Sequence of chain 1.A:
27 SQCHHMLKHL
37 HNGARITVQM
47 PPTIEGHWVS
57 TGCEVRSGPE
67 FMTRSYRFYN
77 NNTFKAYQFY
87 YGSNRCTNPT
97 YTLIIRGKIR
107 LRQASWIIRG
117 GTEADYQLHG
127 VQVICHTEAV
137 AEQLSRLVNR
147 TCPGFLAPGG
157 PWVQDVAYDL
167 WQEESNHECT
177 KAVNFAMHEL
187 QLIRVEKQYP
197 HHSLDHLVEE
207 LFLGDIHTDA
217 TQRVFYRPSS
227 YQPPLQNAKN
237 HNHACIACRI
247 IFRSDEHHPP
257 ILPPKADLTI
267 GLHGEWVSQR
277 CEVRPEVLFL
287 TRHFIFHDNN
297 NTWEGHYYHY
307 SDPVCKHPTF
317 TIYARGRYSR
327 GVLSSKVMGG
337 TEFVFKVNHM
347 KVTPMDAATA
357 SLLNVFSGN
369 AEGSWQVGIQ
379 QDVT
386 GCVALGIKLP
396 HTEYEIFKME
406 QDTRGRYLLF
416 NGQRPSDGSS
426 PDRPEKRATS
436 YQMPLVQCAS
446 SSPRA

Binding-site contacts:
Ligand atom C2 contacts residue ASN77 of chain 1.A at 2.4 Å.
Ligand atom C8 contacts residue THR79 of chain 1.A at 4.2 Å.
Ligand atom O5 contacts residue TYR75 of chain 1.A at 3.9 Å.
Ligand atom C1 contacts residue TYR75 of chain 1.A at 4.2 Å (hydrophobic).
Ligand atom N2 contacts residue ASN77 of chain 1.A at 2.9 Å (h-bond).
Ligand atom C6 contacts residue TYR75 of chain 1.A at 4.2 Å (hydrophobic).
Ligand atom N2 contacts residue THR79 of chain 1.A at 4.2 Å.
Ligand atom C4 contacts residue ASN77 of chain 1.A at 4.2 Å.
Ligand atom O6 contacts residue TYR75 of chain 1.A at 3.1 Å.
Ligand atom C1 contacts residue ASN77 of chain 1.A at 1.4 Å.
Ligand atom C5 contacts residue TYR75 of chain 1.A at 4.1 Å (hydrophobic).
Ligand atom O7 contacts residue ASN77 of chain 1.A at 3.8 Å.
Ligand atom C3 contacts residue ASN77 of chain 1.A at 3.8 Å.
Ligand atom O5 contacts residue ASN77 of chain 1.A at 2.3 Å (h-bond).
Ligand atom C5 contacts residue ASN77 of chain 1.A at 3.7 Å.
Ligand atom C1 contacts residue THR79 of chain 1.A at 3.9 Å.
Ligand atom C7 contacts residue ASN77 of chain 1.A at 3.5 Å.

A protein and the small-molecule ligand that binds it are described below.
Small molecule (SMILES): CC(=O)N[C@@H]1[C@@H](O)[C@H](O)[C@@H](CO)O[C@H]1O